A small-molecule ligand and the protein it binds are described below.
Small molecule (SMILES): CC(=O)N[C@@H]1[C@@H](O)[C@H](O)[C@@H](CO)O[C@H]1O

Binding-site contacts:
Ligand atom O4 contacts residue TRP357 of chain 1.A at 4.2 Å.
Ligand atom C5 contacts residue TRP357 of chain 1.A at 3.8 Å (hydrophobic).
Ligand atom C5 contacts residue ASN65 of chain 1.A at 3.6 Å.
Ligand atom C7 contacts residue ASN65 of chain 1.A at 3.5 Å.
Ligand atom O5 contacts residue TRP357 of chain 1.A at 4.3 Å.
Ligand atom C3 contacts residue TRP357 of chain 1.A at 3.9 Å (hydrophobic).
Ligand atom N2 contacts residue TRP357 of chain 1.A at 3.3 Å (h-bond).
Ligand atom N2 contacts residue ASN65 of chain 1.A at 3.0 Å (h-bond).
Ligand atom C6 contacts residue TRP357 of chain 1.A at 4.5 Å (hydrophobic).
Ligand atom O5 contacts residue ASN65 of chain 1.A at 2.3 Å (h-bond).
Ligand atom O7 contacts residue ASN65 of chain 1.A at 3.7 Å.
Ligand atom C2 contacts residue TRP357 of chain 1.A at 4.2 Å (hydrophobic).
Ligand atom C4 contacts residue TRP357 of chain 1.A at 4.5 Å (hydrophobic).
Ligand atom C7 contacts residue TRP357 of chain 1.A at 3.8 Å (hydrophobic).
Ligand atom O3 contacts residue TRP357 of chain 1.A at 4.3 Å.
Ligand atom C3 contacts residue ASN65 of chain 1.A at 3.8 Å.
Ligand atom C4 contacts residue ASN65 of chain 1.A at 4.2 Å.
Ligand atom C1 contacts residue TRP357 of chain 1.A at 3.8 Å (hydrophobic).
Ligand atom C1 contacts residue ASN65 of chain 1.A at 1.4 Å.
Ligand atom C2 contacts residue ASN65 of chain 1.A at 2.5 Å.
Ligand atom C8 contacts residue TRP357 of chain 1.A at 3.3 Å (hydrophobic).

Sequence of chain 1.A:
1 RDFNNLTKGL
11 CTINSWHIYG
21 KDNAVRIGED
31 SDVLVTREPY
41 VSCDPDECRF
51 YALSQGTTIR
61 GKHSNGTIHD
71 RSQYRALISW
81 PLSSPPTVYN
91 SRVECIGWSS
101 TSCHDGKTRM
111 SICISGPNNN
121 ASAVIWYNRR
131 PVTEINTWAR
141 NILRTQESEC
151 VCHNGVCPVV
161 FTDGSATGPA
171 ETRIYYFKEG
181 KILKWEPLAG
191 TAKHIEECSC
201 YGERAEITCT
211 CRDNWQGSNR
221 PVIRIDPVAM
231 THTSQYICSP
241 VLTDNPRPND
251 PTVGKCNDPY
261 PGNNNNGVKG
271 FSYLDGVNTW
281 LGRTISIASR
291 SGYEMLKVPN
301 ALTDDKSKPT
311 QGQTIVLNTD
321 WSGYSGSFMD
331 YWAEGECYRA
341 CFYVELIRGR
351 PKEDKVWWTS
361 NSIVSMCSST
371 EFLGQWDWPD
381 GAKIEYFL